Sequence of chain 1.E:
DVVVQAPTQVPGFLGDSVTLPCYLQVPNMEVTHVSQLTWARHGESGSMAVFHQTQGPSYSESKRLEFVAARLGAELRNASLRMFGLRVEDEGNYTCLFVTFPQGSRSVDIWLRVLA

Binding-site contacts:
Ligand atom O6 contacts residue ALA69 of chain 1.E at 4.0 Å.
Ligand atom C2 contacts residue ASN78 of chain 1.E at 2.7 Å.
Ligand atom C5 contacts residue VAL68 of chain 1.E at 4.4 Å (hydrophobic).
Ligand atom C6 contacts residue ALA69 of chain 1.E at 4.1 Å (hydrophobic).
Ligand atom C7 contacts residue ASN78 of chain 1.E at 3.9 Å.
Ligand atom O5 contacts residue ALA69 of chain 1.E at 3.5 Å.
Ligand atom C4 contacts residue ASN78 of chain 1.E at 4.2 Å.
Ligand atom C1 contacts residue ASN78 of chain 1.E at 1.4 Å.
Ligand atom C1 contacts residue ALA69 of chain 1.E at 4.3 Å (hydrophobic).
Ligand atom O5 contacts residue ASN78 of chain 1.E at 2.2 Å (h-bond).
Ligand atom C5 contacts residue ALA69 of chain 1.E at 4.4 Å (hydrophobic).
Ligand atom O6 contacts residue VAL68 of chain 1.E at 3.8 Å.
Ligand atom N2 contacts residue ASN78 of chain 1.E at 3.2 Å (h-bond).
Ligand atom C7 contacts residue TYR23 of chain 1.E at 4.0 Å (hydrophobic).
Ligand atom C1 contacts residue SER80 of chain 1.E at 3.8 Å.
Ligand atom C6 contacts residue ASN78 of chain 1.E at 4.5 Å.
Ligand atom O5 contacts residue SER80 of chain 1.E at 4.1 Å.
Ligand atom C5 contacts residue ASN78 of chain 1.E at 3.5 Å.
Ligand atom C8 contacts residue TYR23 of chain 1.E at 3.3 Å (hydrophobic).
Ligand atom O7 contacts residue TYR23 of chain 1.E at 4.2 Å.
Ligand atom C3 contacts residue ASN78 of chain 1.E at 4.0 Å.
Ligand atom O7 contacts residue ASN78 of chain 1.E at 4.0 Å.
Ligand atom C5 contacts residue SER80 of chain 1.E at 4.0 Å.
Ligand atom C6 contacts residue VAL68 of chain 1.E at 3.1 Å (hydrophobic).

A protein and the small-molecule ligand that binds it are described below.
Small molecule (SMILES): CC(=O)N[C@H]1[C@H](O[C@H]2[C@H](O)[C@@H](NC(C)=O)CO[C@@H]2CO)O[C@H](CO)[C@@H](O[C@@H]2O[C@H](CO)[C@@H](O)[C@H](O)[C@@H]2O)[C@@H]1O